A small-molecule ligand and the protein it binds are described below.
Small molecule (SMILES): CC(=O)N[C@@H]1[C@@H](O)[C@H](O)[C@@H](CO)O[C@H]1O

Sequence of chain 1.B:
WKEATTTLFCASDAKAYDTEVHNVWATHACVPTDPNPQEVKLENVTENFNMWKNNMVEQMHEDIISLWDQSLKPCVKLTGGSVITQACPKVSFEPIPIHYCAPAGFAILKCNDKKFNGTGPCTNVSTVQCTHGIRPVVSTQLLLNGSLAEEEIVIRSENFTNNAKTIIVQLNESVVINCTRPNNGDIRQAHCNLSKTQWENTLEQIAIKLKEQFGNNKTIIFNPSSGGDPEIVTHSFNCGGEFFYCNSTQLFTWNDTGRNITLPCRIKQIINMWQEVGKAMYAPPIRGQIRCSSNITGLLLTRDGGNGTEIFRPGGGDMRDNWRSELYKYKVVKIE

Binding-site contacts:
Ligand atom C4 contacts residue ASN254 of chain 1.B at 4.3 Å.
Ligand atom O5 contacts residue THR256 of chain 1.B at 3.3 Å (h-bond).
Ligand atom O5 contacts residue ASN254 of chain 1.B at 2.4 Å (h-bond).
Ligand atom O6 contacts residue THR256 of chain 1.B at 4.4 Å.
Ligand atom O7 contacts residue ASN254 of chain 1.B at 3.4 Å (h-bond).
Ligand atom C1 contacts residue THR256 of chain 1.B at 3.4 Å.
Ligand atom C1 contacts residue ASN254 of chain 1.B at 1.4 Å.
Ligand atom O7 contacts residue GLN257 of chain 1.B at 3.5 Å (h-bond).
Ligand atom C3 contacts residue ASN254 of chain 1.B at 3.8 Å.
Ligand atom C2 contacts residue ASN254 of chain 1.B at 2.5 Å.
Ligand atom C4 contacts residue THR256 of chain 1.B at 4.5 Å.
Ligand atom C2 contacts residue THR256 of chain 1.B at 3.6 Å.
Ligand atom C7 contacts residue ASN254 of chain 1.B at 3.5 Å.
Ligand atom O7 contacts residue THR256 of chain 1.B at 3.6 Å.
Ligand atom C5 contacts residue THR256 of chain 1.B at 4.4 Å.
Ligand atom C7 contacts residue GLN257 of chain 1.B at 4.5 Å.
Ligand atom C5 contacts residue ASN254 of chain 1.B at 3.7 Å.
Ligand atom N2 contacts residue ASN254 of chain 1.B at 2.9 Å (h-bond).